Sequence of chain 1.B:
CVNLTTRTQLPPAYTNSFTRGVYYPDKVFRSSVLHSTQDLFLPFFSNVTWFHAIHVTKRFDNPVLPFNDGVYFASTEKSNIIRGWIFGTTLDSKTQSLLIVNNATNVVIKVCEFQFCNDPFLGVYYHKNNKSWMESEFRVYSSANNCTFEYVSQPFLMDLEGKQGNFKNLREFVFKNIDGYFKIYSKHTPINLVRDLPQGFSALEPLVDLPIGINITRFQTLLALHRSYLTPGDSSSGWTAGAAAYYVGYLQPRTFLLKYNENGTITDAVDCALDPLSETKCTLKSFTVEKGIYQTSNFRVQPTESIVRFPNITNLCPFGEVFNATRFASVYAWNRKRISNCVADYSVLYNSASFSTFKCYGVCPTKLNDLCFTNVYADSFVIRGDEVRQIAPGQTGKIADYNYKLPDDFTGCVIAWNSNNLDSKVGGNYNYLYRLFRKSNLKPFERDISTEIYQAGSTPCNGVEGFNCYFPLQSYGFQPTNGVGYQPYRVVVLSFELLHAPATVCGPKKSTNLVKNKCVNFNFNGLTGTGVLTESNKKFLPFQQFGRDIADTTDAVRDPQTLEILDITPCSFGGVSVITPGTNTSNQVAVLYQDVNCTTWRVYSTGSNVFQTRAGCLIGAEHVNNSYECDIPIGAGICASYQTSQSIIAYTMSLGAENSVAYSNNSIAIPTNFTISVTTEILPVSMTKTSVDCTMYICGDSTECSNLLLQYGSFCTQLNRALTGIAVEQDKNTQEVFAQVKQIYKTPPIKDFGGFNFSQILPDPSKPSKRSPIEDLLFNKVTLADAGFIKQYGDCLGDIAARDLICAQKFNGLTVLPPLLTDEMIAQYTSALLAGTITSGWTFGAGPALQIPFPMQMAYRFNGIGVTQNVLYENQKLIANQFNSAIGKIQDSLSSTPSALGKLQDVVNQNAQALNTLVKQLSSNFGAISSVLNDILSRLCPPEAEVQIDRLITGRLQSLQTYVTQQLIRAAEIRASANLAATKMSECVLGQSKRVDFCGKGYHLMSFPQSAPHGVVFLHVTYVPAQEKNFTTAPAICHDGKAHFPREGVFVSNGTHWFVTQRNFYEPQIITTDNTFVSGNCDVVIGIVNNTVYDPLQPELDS

Binding-site contacts:
Ligand atom C7 contacts residue SER459 of chain 1.A at 4.0 Å.
Ligand atom C7 contacts residue ASN460 of chain 1.A at 4.3 Å.
Ligand atom C3 contacts residue ASN234 of chain 1.B at 3.9 Å.
Ligand atom C7 contacts residue GLU465 of chain 1.A at 4.5 Å.
Ligand atom C5 contacts residue ASN234 of chain 1.B at 3.8 Å.
Ligand atom C6 contacts residue THR236 of chain 1.B at 4.3 Å.
Ligand atom C8 contacts residue SER459 of chain 1.A at 4.4 Å.
Ligand atom C7 contacts residue ASN234 of chain 1.B at 3.8 Å.
Ligand atom O7 contacts residue ASN460 of chain 1.A at 4.3 Å.
Ligand atom O7 contacts residue ARG457 of chain 1.A at 2.9 Å (salt-bridge).
Ligand atom C5 contacts residue THR236 of chain 1.B at 4.0 Å.
Ligand atom C2 contacts residue ASN234 of chain 1.B at 2.5 Å.
Ligand atom C1 contacts residue THR236 of chain 1.B at 4.0 Å.
Ligand atom O5 contacts residue THR108 of chain 1.B at 3.9 Å.
Ligand atom O7 contacts residue ASN234 of chain 1.B at 4.2 Å.
Ligand atom O7 contacts residue SER459 of chain 1.A at 3.3 Å (h-bond).
Ligand atom O5 contacts residue THR236 of chain 1.B at 3.7 Å.
Ligand atom C8 contacts residue ASN460 of chain 1.A at 3.4 Å.
Ligand atom O3 contacts residue SER459 of chain 1.A at 3.8 Å.
Ligand atom C1 contacts residue ASN234 of chain 1.B at 1.5 Å.
Ligand atom C8 contacts residue ARG457 of chain 1.A at 4.3 Å.
Ligand atom C1 contacts residue THR108 of chain 1.B at 4.5 Å.
Ligand atom C6 contacts residue LYS458 of chain 1.A at 4.3 Å.
Ligand atom C8 contacts residue LEU461 of chain 1.A at 4.3 Å (hydrophobic).
Ligand atom N2 contacts residue ASN234 of chain 1.B at 3.0 Å (h-bond).
Ligand atom C7 contacts residue ARG457 of chain 1.A at 3.9 Å.
Ligand atom O5 contacts residue ASN234 of chain 1.B at 2.4 Å (h-bond).
Ligand atom C8 contacts residue GLU465 of chain 1.A at 3.5 Å.
Ligand atom C4 contacts residue ASN234 of chain 1.B at 4.3 Å.
Ligand atom C8 contacts residue LYS462 of chain 1.A at 4.0 Å.

Sequence of chain 1.A:
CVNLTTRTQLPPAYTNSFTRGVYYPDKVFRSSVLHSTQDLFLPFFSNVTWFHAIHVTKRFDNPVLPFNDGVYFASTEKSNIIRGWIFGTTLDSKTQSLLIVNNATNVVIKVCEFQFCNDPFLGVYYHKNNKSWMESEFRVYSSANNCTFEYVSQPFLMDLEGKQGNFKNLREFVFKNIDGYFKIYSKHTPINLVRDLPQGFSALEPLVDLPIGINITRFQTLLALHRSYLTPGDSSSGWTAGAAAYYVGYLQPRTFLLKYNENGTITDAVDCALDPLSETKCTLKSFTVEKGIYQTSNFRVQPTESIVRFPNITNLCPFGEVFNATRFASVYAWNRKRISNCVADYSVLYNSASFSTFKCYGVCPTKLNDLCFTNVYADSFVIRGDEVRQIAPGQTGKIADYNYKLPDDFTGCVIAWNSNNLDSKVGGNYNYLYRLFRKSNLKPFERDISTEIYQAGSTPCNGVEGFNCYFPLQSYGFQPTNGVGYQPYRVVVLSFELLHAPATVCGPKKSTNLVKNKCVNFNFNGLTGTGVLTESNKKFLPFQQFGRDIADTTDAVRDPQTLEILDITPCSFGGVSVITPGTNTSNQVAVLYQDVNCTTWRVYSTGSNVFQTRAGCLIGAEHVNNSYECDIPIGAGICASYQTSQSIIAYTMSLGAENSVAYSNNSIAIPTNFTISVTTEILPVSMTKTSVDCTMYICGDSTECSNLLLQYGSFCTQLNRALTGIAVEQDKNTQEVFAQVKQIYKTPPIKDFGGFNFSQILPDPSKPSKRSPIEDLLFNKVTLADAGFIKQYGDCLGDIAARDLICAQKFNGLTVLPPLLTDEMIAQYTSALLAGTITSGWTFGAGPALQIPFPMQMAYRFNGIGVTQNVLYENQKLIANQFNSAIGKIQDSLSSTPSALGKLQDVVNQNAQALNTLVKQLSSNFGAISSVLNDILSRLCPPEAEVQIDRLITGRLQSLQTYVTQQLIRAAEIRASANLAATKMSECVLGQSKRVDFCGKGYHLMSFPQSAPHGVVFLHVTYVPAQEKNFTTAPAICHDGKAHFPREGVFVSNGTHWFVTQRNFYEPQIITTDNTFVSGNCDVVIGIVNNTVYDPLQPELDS

This small molecule binds to this protein.
Small molecule (SMILES): CC(=O)N[C@H]1[C@H](O[C@H]2[C@H](O)[C@@H](NC(C)=O)CO[C@@H]2CO)O[C@H](CO)[C@@H](O)[C@@H]1O